Binding-site contacts:
Ligand atom C6 contacts residue PHE283 of chain 1.B at 3.6 Å (hydrophobic).
Ligand atom C21 contacts residue MET186 of chain 1.B at 3.7 Å (hydrophobic).
Ligand atom S7 contacts residue PHE283 of chain 1.B at 3.6 Å.
Ligand atom O3 contacts residue PHE144 of chain 1.B at 3.5 Å.
Ligand atom C23 contacts residue LEU72 of chain 1.B at 3.9 Å (hydrophobic).
Ligand atom C11 contacts residue SER110 of chain 1.B at 3.8 Å.
Ligand atom C24 contacts residue TRP162 of chain 1.B at 3.8 Å (hydrophobic).
Ligand atom C8 contacts residue LEU103 of chain 1.B at 3.8 Å (hydrophobic).
Ligand atom F22 contacts residue HIS190 of chain 1.B at 3.5 Å.
Ligand atom C16 contacts residue PHE151 of chain 1.B at 3.9 Å (hydrophobic).
Ligand atom F22 contacts residue TRP162 of chain 1.B at 3.5 Å.
Ligand atom C23 contacts residue LEU187 of chain 1.B at 3.8 Å (hydrophobic).
Ligand atom S7 contacts residue LEU103 of chain 1.B at 3.5 Å.
Ligand atom C18 contacts residue PHE151 of chain 1.B at 3.8 Å (hydrophobic).
Ligand atom C24 contacts residue LEU72 of chain 1.B at 3.9 Å (hydrophobic).
Ligand atom O3 contacts residue HIS270 of chain 1.B at 3.1 Å.
Ligand atom F22 contacts residue MET186 of chain 1.B at 3.5 Å.
Ligand atom CL1 contacts residue MET109 of chain 1.B at 3.4 Å.
Ligand atom CL1 contacts residue MET106 of chain 1.B at 3.5 Å.
Ligand atom S2 contacts residue SER110 of chain 1.B at 3.4 Å (h-bond).
Ligand atom S2 contacts residue HIS270 of chain 1.B at 3.7 Å.
Ligand atom C27 contacts residue GLN148 of chain 1.B at 3.9 Å.
Ligand atom C20 contacts residue MET186 of chain 1.B at 3.7 Å (hydrophobic).
Ligand atom F29 contacts residue HIS270 of chain 1.B at 3.2 Å.
Ligand atom C28 contacts residue GLN148 of chain 1.B at 3.9 Å.
Ligand atom N4 contacts residue HIS270 of chain 1.B at 3.2 Å (h-bond).
Ligand atom F26 contacts residue MET106 of chain 1.B at 3.7 Å.
Ligand atom C21 contacts residue TRP162 of chain 1.B at 3.3 Å (hydrophobic).
Ligand atom F22 contacts residue LEU187 of chain 1.B at 3.6 Å.
Ligand atom O3 contacts residue SER110 of chain 1.B at 3.9 Å.
Ligand atom F29 contacts residue PHE144 of chain 1.B at 3.4 Å.
Ligand atom C11 contacts residue MET106 of chain 1.B at 3.6 Å (hydrophobic).
Ligand atom C27 contacts residue MET186 of chain 1.B at 3.9 Å (hydrophobic).
Ligand atom C18 contacts residue TRP162 of chain 1.B at 3.7 Å (hydrophobic).
Ligand atom S7 contacts residue MET106 of chain 1.B at 3.4 Å.
Ligand atom F29 contacts residue GLN148 of chain 1.B at 3.7 Å.
Ligand atom F29 contacts residue MET186 of chain 1.B at 3.4 Å.
Ligand atom C23 contacts residue TRP162 of chain 1.B at 3.4 Å (hydrophobic).
Ligand atom C20 contacts residue TRP162 of chain 1.B at 3.6 Å (hydrophobic).
Ligand atom O1 contacts residue SER110 of chain 1.B at 2.4 Å (h-bond).

A protein and the small-molecule ligand that binds it are described below.
Small molecule (SMILES): C[C@H](Nc1cc(F)c(S(=O)(=O)Nc2cscn2)cc1Cl)c1cc(F)ccc1F

Sequence of chain 1.B:
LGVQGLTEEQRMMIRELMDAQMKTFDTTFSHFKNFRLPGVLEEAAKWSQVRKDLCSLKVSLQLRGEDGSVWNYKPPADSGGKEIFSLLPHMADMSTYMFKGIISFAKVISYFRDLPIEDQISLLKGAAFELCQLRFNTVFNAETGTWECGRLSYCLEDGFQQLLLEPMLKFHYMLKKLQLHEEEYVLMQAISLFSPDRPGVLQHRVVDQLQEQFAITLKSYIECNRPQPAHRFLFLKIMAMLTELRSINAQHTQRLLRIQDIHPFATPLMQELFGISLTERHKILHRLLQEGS